Binding-site contacts:
Ligand atom O4 contacts residue GLN222 of chain 1.A at 2.8 Å (h-bond).
Ligand atom C11 contacts residue GLY130 of chain 1.A at 3.8 Å.
Ligand atom C11 contacts residue VAL131 of chain 1.A at 3.7 Å (hydrophobic).
Ligand atom O1A contacts residue GLN222 of chain 1.A at 3.2 Å.
Ligand atom C8 contacts residue TYR91 of chain 1.A at 3.9 Å (hydrophobic).
Ligand atom C9 contacts residue TYR91 of chain 1.A at 3.4 Å (hydrophobic).
Ligand atom O9 contacts residue HIS179 of chain 1.A at 3.3 Å (h-bond).
Ligand atom C5 contacts residue VAL131 of chain 1.A at 3.8 Å (hydrophobic).
Ligand atom O8 contacts residue TYR91 of chain 1.A at 3.1 Å (h-bond).
Ligand atom O1B contacts residue GLN222 of chain 1.A at 3.4 Å (h-bond).
Ligand atom C9 contacts residue GLU186 of chain 1.A at 3.6 Å.
Ligand atom C6 contacts residue GLU186 of chain 1.A at 3.9 Å.
Ligand atom C10 contacts residue VAL131 of chain 1.A at 3.8 Å (hydrophobic).
Ligand atom O1A contacts residue SER133 of chain 1.A at 3.8 Å.
Ligand atom O9 contacts residue GLY224 of chain 1.A at 3.9 Å.
Ligand atom O8 contacts residue GLN222 of chain 1.A at 3.1 Å (h-bond).
Ligand atom N5 contacts residue VAL131 of chain 1.A at 3.0 Å (h-bond).
Ligand atom C7 contacts residue TRP149 of chain 1.A at 3.8 Å (hydrophobic).
Ligand atom C11 contacts residue LEU129 of chain 1.A at 3.4 Å (hydrophobic).
Ligand atom O9 contacts residue ASN182 of chain 1.A at 3.6 Å (h-bond).
Ligand atom C11 contacts residue TRP149 of chain 1.A at 4.0 Å (hydrophobic).
Ligand atom O1A contacts residue SER132 of chain 1.A at 2.7 Å (h-bond).
Ligand atom C3 contacts residue LYS218 of chain 1.A at 3.5 Å.
Ligand atom O9 contacts residue TYR91 of chain 1.A at 3.0 Å (h-bond).
Ligand atom O10 contacts residue LEU190 of chain 1.A at 3.0 Å.
Ligand atom C10 contacts residue LEU190 of chain 1.A at 3.8 Å (hydrophobic).
Ligand atom O9 contacts residue GLU186 of chain 1.A at 3.0 Å (salt-bridge).
Ligand atom O7 contacts residue GLU186 of chain 1.A at 3.9 Å.
Ligand atom C11 contacts residue LEU190 of chain 1.A at 3.9 Å (hydrophobic).
Ligand atom C1 contacts residue SER133 of chain 1.A at 3.7 Å.
Ligand atom O3 contacts residue LYS218 of chain 1.A at 2.5 Å (salt-bridge).
Ligand atom O3 contacts residue GLN222 of chain 1.A at 3.6 Å.
Ligand atom C9 contacts residue HIS179 of chain 1.A at 3.5 Å.
Ligand atom C8 contacts residue GLU186 of chain 1.A at 3.8 Å.
Ligand atom O1B contacts residue SER133 of chain 1.A at 2.8 Å (h-bond).
Ligand atom C4 contacts residue VAL131 of chain 1.A at 3.6 Å (hydrophobic).
Ligand atom C1 contacts residue GLN222 of chain 1.A at 3.3 Å.
Ligand atom O1B contacts residue SER132 of chain 1.A at 3.6 Å (h-bond).
Ligand atom C4 contacts residue GLN222 of chain 1.A at 3.9 Å.
Ligand atom C1 contacts residue SER132 of chain 1.A at 3.5 Å.

This small molecule binds to this protein.
Small molecule (SMILES): CC(=O)N[C@@H]1[C@@H](O[C@@H]2O[C@@H](C)[C@@H](O)[C@@H](O)[C@@H]2O)[C@H](O[C@H]2O[C@H](CO)[C@H](O)[C@H](O[C@]3(C(=O)O)C[C@H](O)[C@@H](NC(C)=O)[C@H]([C@H](O)[C@H](O)CO)O3)[C@H]2O)[C@@H](CO)O[C@H]1O

Sequence of chain 1.A:
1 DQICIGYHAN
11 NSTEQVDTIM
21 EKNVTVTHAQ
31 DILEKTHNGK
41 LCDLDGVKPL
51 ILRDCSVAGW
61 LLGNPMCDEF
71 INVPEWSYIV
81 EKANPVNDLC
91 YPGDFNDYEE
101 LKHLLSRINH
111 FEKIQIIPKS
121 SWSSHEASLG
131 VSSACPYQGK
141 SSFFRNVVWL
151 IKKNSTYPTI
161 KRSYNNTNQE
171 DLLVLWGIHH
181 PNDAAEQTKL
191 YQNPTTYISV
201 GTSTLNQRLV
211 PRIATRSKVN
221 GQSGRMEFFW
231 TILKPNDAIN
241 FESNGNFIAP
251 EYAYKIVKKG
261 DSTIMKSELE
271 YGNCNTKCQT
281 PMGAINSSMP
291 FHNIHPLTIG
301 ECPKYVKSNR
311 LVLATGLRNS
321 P